Binding-site contacts:
Ligand atom O5 contacts residue ASN1158 of chain 1.C at 2.3 Å (h-bond).
Ligand atom C3 contacts residue ASN1158 of chain 1.C at 4.0 Å.
Ligand atom C2 contacts residue ASN1158 of chain 1.C at 2.7 Å.
Ligand atom C7 contacts residue ASN1158 of chain 1.C at 3.4 Å.
Ligand atom N2 contacts residue ASN1158 of chain 1.C at 3.2 Å (h-bond).
Ligand atom C5 contacts residue ASN1158 of chain 1.C at 3.6 Å.
Ligand atom O7 contacts residue ASN1158 of chain 1.C at 3.2 Å (h-bond).
Ligand atom C4 contacts residue ASN1158 of chain 1.C at 4.3 Å.
Ligand atom C1 contacts residue ASN1158 of chain 1.C at 1.5 Å.

The protein below binds the small molecule below.
Small molecule (SMILES): CC(=O)N[C@@H]1[C@@H](O)[C@H](O)[C@@H](CO)O[C@H]1O

Sequence of chain 1.C:
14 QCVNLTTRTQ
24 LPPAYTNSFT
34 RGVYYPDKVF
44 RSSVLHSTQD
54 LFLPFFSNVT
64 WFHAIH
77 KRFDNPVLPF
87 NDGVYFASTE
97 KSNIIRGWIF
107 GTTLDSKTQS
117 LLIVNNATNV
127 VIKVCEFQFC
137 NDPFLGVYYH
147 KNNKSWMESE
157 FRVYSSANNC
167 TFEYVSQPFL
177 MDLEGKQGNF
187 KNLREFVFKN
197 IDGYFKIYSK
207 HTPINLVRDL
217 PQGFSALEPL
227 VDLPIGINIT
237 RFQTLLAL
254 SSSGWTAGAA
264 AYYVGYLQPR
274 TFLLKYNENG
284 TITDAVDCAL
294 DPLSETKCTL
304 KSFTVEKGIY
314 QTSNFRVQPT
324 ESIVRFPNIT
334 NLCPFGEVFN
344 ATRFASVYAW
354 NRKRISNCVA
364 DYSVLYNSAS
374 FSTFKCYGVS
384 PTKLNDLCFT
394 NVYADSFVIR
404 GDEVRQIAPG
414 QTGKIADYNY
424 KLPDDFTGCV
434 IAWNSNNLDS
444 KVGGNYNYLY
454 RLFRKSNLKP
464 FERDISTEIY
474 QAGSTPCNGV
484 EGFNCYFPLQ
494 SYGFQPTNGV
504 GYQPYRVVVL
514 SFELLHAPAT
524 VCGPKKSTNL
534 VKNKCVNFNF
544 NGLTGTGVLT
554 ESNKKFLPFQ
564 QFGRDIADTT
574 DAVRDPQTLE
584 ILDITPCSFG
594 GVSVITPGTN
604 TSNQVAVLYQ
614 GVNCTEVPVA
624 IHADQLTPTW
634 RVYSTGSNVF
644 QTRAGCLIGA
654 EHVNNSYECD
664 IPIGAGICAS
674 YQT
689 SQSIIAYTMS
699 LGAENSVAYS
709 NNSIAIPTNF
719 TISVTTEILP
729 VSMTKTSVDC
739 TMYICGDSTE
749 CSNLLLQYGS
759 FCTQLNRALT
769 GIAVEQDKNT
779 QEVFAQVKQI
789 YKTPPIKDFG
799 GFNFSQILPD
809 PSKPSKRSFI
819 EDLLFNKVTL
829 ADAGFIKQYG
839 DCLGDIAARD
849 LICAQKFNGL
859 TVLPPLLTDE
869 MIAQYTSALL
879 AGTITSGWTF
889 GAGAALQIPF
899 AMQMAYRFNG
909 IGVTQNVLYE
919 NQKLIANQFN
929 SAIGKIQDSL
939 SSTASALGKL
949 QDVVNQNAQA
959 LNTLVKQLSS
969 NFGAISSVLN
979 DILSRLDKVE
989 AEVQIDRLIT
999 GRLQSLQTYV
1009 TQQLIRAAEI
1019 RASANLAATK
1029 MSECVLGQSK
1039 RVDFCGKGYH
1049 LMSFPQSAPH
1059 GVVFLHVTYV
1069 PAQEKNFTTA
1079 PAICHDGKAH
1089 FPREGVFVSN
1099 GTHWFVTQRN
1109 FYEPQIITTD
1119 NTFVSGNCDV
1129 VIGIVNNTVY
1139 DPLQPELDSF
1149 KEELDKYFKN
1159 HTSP